Binding-site contacts:
Ligand atom C8 contacts residue ASN680 of chain 1.A at 4.3 Å.
Ligand atom C6 contacts residue GLN650 of chain 1.A at 3.5 Å.
Ligand atom C4 contacts residue ASN680 of chain 1.A at 4.3 Å.
Ligand atom C1 contacts residue ASN680 of chain 1.A at 1.4 Å.
Ligand atom C7 contacts residue ASN680 of chain 1.A at 3.1 Å.
Ligand atom N2 contacts residue ASN680 of chain 1.A at 2.9 Å (h-bond).
Ligand atom C2 contacts residue ASN680 of chain 1.A at 2.5 Å.
Ligand atom O6 contacts residue GLN650 of chain 1.A at 3.8 Å.
Ligand atom C5 contacts residue ASN680 of chain 1.A at 3.7 Å.
Ligand atom C3 contacts residue ASN680 of chain 1.A at 3.8 Å.
Ligand atom O5 contacts residue ASN680 of chain 1.A at 2.4 Å (h-bond).
Ligand atom O7 contacts residue ASN680 of chain 1.A at 2.9 Å (h-bond).
Ligand atom O4 contacts residue GLN650 of chain 1.A at 4.2 Å.

This protein binds this small molecule.
Small molecule (SMILES): CC(=O)N[C@@H]1[C@@H](O)[C@H](O)[C@@H](CO)O[C@H]1O

Sequence of chain 1.A:
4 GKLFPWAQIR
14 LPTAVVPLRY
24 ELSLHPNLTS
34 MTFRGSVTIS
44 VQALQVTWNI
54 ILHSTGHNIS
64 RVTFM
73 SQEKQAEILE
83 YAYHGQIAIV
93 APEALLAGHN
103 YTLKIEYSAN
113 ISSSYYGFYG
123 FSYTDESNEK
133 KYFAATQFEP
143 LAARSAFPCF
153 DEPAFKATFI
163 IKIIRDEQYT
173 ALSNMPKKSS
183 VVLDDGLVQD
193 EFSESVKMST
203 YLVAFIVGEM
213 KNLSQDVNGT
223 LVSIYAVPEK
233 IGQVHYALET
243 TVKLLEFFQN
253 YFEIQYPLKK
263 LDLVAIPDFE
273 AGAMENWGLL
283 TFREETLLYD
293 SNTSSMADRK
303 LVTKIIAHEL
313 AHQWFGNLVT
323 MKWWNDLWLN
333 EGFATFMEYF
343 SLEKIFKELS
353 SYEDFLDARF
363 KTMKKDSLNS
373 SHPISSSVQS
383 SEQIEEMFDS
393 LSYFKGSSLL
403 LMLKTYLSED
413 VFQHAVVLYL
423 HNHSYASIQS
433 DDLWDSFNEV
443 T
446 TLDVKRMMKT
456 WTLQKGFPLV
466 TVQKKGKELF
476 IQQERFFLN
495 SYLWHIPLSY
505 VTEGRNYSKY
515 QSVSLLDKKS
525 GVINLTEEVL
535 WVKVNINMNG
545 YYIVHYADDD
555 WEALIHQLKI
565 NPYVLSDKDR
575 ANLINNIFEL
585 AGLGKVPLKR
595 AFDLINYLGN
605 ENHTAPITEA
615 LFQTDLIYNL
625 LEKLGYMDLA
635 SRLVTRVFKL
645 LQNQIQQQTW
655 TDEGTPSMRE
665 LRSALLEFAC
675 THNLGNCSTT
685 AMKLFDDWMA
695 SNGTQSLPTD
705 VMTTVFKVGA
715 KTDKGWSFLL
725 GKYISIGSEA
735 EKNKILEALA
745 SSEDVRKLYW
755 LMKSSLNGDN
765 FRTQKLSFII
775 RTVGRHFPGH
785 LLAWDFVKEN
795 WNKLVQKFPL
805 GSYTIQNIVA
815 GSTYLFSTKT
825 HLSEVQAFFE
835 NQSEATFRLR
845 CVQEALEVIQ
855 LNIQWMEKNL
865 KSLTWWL